Sequence of chain 2.B:
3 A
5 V

Sequence of chain 1.A:
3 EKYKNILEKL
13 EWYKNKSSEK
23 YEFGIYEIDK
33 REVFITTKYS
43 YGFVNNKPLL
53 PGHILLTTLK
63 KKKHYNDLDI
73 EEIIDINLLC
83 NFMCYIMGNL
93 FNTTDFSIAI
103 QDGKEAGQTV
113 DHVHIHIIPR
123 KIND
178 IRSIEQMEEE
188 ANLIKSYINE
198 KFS

This small molecule binds to this protein.
Small molecule (SMILES): CO[C@H](c1ccccc1)[C@@H]1NC(=O)[C@H](C)NC(=O)[C@H](C[C@@H](C)CO)N(C)C(=O)[C@H]([C@H](O)c2cn(C(C)(C)[C@@H]3CO3)c3ccccc23)NC(=O)[C@H]([C@H](C)C=C(C)C)NC(=O)[C@H](CC(C)C)N(C)C(=O)[C@H](C(C)C)NC1=O

Binding-site contacts:
Ligand atom N contacts residue MLE6 of chain 2.B at 1.2 Å (h-bond).
Ligand atom N contacts residue VAL5 of chain 2.B at 1.3 Å.
Ligand atom CB contacts residue WVL7 of chain 2.B at 1.2 Å.
Ligand atom N contacts residue WVL7 of chain 2.B at 1.2 Å (h-bond).
Ligand atom O contacts residue WPA4 of chain 2.B at 1.7 Å.
Ligand atom C contacts residue WPA4 of chain 2.B at 1.7 Å.
Ligand atom O contacts residue WPA4 of chain 2.B at 1.7 Å (h-bond).
Ligand atom O contacts residue WVL7 of chain 2.B at 1.3 Å.
Ligand atom CB contacts residue WPA4 of chain 2.B at 2.2 Å.
Ligand atom CG2 contacts residue WPA4 of chain 2.B at 1.3 Å.
Ligand atom OB contacts residue WPA4 of chain 2.B at 1.7 Å (h-bond).
Ligand atom CG1 contacts residue VAL5 of chain 2.B at 0.5 Å (hydrophobic).
Ligand atom O contacts residue MLE6 of chain 2.B at 0.5 Å.
Ligand atom C contacts residue MLE6 of chain 2.B at 1.3 Å.
Ligand atom C contacts residue VAL5 of chain 2.B at 1.4 Å (hydrophobic).
Ligand atom CD1 contacts residue WPA4 of chain 2.B at 2.0 Å.
Ligand atom C contacts residue WVL7 of chain 2.B at 0.3 Å.
Ligand atom N contacts residue WPA4 of chain 2.B at 1.5 Å (h-bond).
Ligand atom N contacts residue WVL7 of chain 2.B at 0.5 Å (h-bond).
Ligand atom O contacts residue 54C1 of chain 2.B at 1.6 Å (h-bond).
Ligand atom CD2 contacts residue WLU2 of chain 2.B at 1.8 Å.
Ligand atom CB contacts residue WVL7 of chain 2.B at 1.5 Å.
Ligand atom C contacts residue WVL7 of chain 2.B at 1.7 Å.
Ligand atom CE1 contacts residue VAL5 of chain 2.B at 0.6 Å (hydrophobic).
Ligand atom CB1 contacts residue MLE6 of chain 2.B at 2.0 Å.
Ligand atom CG2 contacts residue MLE6 of chain 2.B at 1.5 Å.
Ligand atom N contacts residue MLE6 of chain 2.B at 1.4 Å.
Ligand atom CA contacts residue WPA4 of chain 2.B at 1.6 Å.
Ligand atom CA contacts residue WVL7 of chain 2.B at 1.8 Å.
Ligand atom N contacts residue VAL5 of chain 2.B at 1.6 Å (h-bond).
Ligand atom CG2 contacts residue WVL7 of chain 2.B at 0.6 Å.
Ligand atom CE2 contacts residue WLU2 of chain 2.B at 1.3 Å.
Ligand atom CG1 contacts residue WVL7 of chain 2.B at 0.5 Å.
Ligand atom CA contacts residue VAL5 of chain 2.B at 0.3 Å (hydrophobic).
Ligand atom CD contacts residue VAL5 of chain 2.B at 1.1 Å (hydrophobic).
Ligand atom CB contacts residue VAL5 of chain 2.B at 1.3 Å (hydrophobic).
Ligand atom O contacts residue VAL5 of chain 2.B at 0.5 Å (h-bond).
Ligand atom CA contacts residue WVL7 of chain 2.B at 1.3 Å.
Ligand atom CA contacts residue MLE6 of chain 2.B at 1.6 Å.
Ligand atom CN contacts residue MLE6 of chain 2.B at 0.5 Å.

Sequence of chain 2.A:
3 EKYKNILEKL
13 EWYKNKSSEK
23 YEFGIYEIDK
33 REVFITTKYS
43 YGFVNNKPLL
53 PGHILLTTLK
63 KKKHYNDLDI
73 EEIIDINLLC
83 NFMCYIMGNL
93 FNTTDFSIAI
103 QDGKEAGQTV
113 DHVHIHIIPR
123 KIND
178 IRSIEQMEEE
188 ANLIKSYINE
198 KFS